Binding-site contacts:
Ligand atom C17 contacts residue THR50 of chain 1.B at 3.6 Å.
Ligand atom O4 contacts residue ASN49 of chain 1.B at 3.0 Å (h-bond).
Ligand atom CL28 contacts residue TYR52 of chain 1.B at 3.9 Å.
Ligand atom C16 contacts residue ASN131 of chain 1.B at 4.0 Å.
Ligand atom C27 contacts residue PRO47 of chain 1.B at 3.6 Å (hydrophobic).
Ligand atom C23 contacts residue PRO47 of chain 1.B at 3.4 Å (hydrophobic).
Ligand atom O12 contacts residue THR50 of chain 1.B at 3.5 Å.
Ligand atom C24 contacts residue PRO47 of chain 1.B at 3.5 Å (hydrophobic).
Ligand atom C18 contacts residue THR50 of chain 1.B at 4.0 Å.
Ligand atom O12 contacts residue TYR52 of chain 1.B at 3.9 Å.
Ligand atom C20 contacts residue LEU130 of chain 1.B at 3.6 Å (hydrophobic).
Ligand atom C25 contacts residue PRO47 of chain 1.B at 3.5 Å (hydrophobic).
Ligand atom C15 contacts residue TYR147 of chain 1.B at 3.4 Å (hydrophobic).
Ligand atom O1 contacts residue ASN49 of chain 1.B at 3.4 Å (h-bond).
Ligand atom C13 contacts residue TYR52 of chain 1.B at 4.0 Å (hydrophobic).
Ligand atom O8 contacts residue THR50 of chain 1.B at 3.5 Å.
Ligand atom C21 contacts residue LEU130 of chain 1.B at 3.6 Å (hydrophobic).
Ligand atom CL28 contacts residue GLY46 of chain 1.B at 3.9 Å.
Ligand atom C17 contacts residue ASN131 of chain 1.B at 3.5 Å.
Ligand atom CL29 contacts residue ILE127 of chain 1.B at 3.7 Å.
Ligand atom C26 contacts residue LEU130 of chain 1.B at 3.8 Å (hydrophobic).
Ligand atom O12 contacts residue TYR51 of chain 1.B at 2.9 Å (h-bond).
Ligand atom CL28 contacts residue ILE44 of chain 1.B at 3.8 Å.
Ligand atom C21 contacts residue TYR52 of chain 1.B at 3.9 Å (hydrophobic).
Ligand atom C22 contacts residue PRO47 of chain 1.B at 3.7 Å (hydrophobic).
Ligand atom CL29 contacts residue GLU25 of chain 1.B at 3.9 Å.
Ligand atom C20 contacts residue TYR52 of chain 1.B at 3.5 Å (hydrophobic).
Ligand atom C11 contacts residue TYR51 of chain 1.B at 3.9 Å (hydrophobic).
Ligand atom O8 contacts residue TYR51 of chain 1.B at 3.5 Å.
Ligand atom C27 contacts residue TYR52 of chain 1.B at 3.6 Å (hydrophobic).
Ligand atom CL28 contacts residue PHE57 of chain 1.B at 3.4 Å.
Ligand atom C18 contacts residue PRO47 of chain 1.B at 3.6 Å (hydrophobic).
Ligand atom C15 contacts residue TYR160 of chain 1.B at 3.9 Å (hydrophobic).
Ligand atom C2 contacts residue ASN49 of chain 1.B at 3.4 Å.
Ligand atom C15 contacts residue TRP150 of chain 1.B at 3.7 Å (hydrophobic).
Ligand atom C21 contacts residue ASN131 of chain 1.B at 3.9 Å.
Ligand atom C26 contacts residue PRO47 of chain 1.B at 3.6 Å (hydrophobic).
Ligand atom O14 contacts residue TYR160 of chain 1.B at 3.9 Å.
Ligand atom C25 contacts residue PHE45 of chain 1.B at 3.8 Å (hydrophobic).
Ligand atom C25 contacts residue ILE44 of chain 1.B at 3.8 Å (hydrophobic).

Sequence of chain 1.B:
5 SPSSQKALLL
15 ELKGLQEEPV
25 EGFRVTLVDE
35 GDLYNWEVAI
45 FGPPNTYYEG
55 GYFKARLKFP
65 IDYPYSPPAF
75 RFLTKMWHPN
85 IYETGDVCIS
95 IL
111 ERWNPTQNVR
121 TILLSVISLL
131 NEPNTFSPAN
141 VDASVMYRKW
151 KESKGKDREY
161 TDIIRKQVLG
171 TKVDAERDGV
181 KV

The small molecule below binds the protein below.
Small molecule (SMILES): COCC(=O)N[C@@H](Cc1ccc(-c2cc(Cl)cc(Cl)c2)cc1)[C@H](O)[C@@H](O)C(=O)O